Sequence of chain 1.C:
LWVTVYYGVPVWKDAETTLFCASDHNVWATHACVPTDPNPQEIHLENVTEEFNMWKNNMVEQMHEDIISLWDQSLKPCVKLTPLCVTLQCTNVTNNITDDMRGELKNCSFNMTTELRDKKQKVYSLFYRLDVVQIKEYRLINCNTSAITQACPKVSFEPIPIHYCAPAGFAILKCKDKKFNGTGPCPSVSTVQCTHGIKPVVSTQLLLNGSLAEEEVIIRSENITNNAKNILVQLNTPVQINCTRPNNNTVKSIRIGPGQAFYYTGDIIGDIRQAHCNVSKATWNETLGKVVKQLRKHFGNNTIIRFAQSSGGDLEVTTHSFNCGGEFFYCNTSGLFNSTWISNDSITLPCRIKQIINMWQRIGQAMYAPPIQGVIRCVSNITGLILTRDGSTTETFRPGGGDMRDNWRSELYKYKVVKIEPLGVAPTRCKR

Binding-site contacts:
Ligand atom O7 contacts residue ASN230 of chain 1.C at 3.4 Å (h-bond).
Ligand atom C8 contacts residue SER413 of chain 1.C at 3.7 Å.
Ligand atom C8 contacts residue NAG1 of chain 1.L at 3.6 Å.
Ligand atom C5 contacts residue ASN414 of chain 1.C at 3.8 Å.
Ligand atom C8 contacts residue VAL412 of chain 1.C at 3.5 Å (hydrophobic).
Ligand atom C4 contacts residue ASN414 of chain 1.C at 4.3 Å.
Ligand atom C8 contacts residue ASN230 of chain 1.C at 4.2 Å.
Ligand atom O5 contacts residue ASN414 of chain 1.C at 2.4 Å (h-bond).
Ligand atom C8 contacts residue ASN414 of chain 1.C at 3.7 Å.
Ligand atom N2 contacts residue ASN414 of chain 1.C at 3.0 Å (h-bond).
Ligand atom C3 contacts residue ASN414 of chain 1.C at 3.9 Å.
Ligand atom C5 contacts residue PRO259 of chain 1.C at 4.5 Å (hydrophobic).
Ligand atom O7 contacts residue ASN414 of chain 1.C at 3.1 Å (h-bond).
Ligand atom C2 contacts residue ASN414 of chain 1.C at 2.5 Å.
Ligand atom C1 contacts residue PRO259 of chain 1.C at 4.1 Å (hydrophobic).
Ligand atom C7 contacts residue ASN230 of chain 1.C at 4.2 Å.
Ligand atom C7 contacts residue ASN414 of chain 1.C at 3.2 Å.
Ligand atom O7 contacts residue NAG1 of chain 1.L at 3.9 Å.
Ligand atom O5 contacts residue PRO259 of chain 1.C at 3.9 Å.
Ligand atom C6 contacts residue PRO259 of chain 1.C at 4.4 Å (hydrophobic).
Ligand atom C1 contacts residue ASN414 of chain 1.C at 1.5 Å.
Ligand atom C7 contacts residue NAG1 of chain 1.L at 4.3 Å.

A protein and the small-molecule ligand that binds it are described below.
Small molecule (SMILES): CC(=O)N[C@H]1[C@H](O[C@H]2[C@H](O)[C@@H](NC(C)=O)CO[C@@H]2CO)O[C@H](CO)[C@@H](O)[C@@H]1O